The small molecule below binds the protein below.
Small molecule (SMILES): CC(C)C[C@H](N)C(=O)O

Sequence of chain 1.E:
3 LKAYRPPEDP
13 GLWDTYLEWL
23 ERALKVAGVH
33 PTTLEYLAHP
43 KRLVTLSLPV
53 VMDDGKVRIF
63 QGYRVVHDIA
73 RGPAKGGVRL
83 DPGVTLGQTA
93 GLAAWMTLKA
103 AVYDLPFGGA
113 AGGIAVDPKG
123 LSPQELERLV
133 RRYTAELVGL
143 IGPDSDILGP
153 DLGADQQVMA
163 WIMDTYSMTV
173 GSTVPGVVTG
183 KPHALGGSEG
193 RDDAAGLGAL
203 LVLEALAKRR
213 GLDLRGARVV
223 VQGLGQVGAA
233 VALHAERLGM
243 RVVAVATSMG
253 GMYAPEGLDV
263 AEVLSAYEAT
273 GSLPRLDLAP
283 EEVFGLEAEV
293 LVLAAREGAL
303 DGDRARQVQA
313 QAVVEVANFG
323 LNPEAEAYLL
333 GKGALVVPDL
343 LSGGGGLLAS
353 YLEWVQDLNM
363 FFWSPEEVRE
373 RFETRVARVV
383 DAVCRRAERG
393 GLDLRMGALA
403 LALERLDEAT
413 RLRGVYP

Binding-site contacts:
Ligand atom CB contacts residue ASP166 of chain 1.C at 3.6 Å.
Ligand atom C contacts residue ARG134 of chain 1.F at 3.4 Å.
Ligand atom O contacts residue TYR38 of chain 1.E at 3.3 Å.
Ligand atom CD1 contacts residue TYR38 of chain 1.E at 4.2 Å (hydrophobic).
Ligand atom N contacts residue ASP166 of chain 1.C at 2.9 Å (salt-bridge).
Ligand atom C contacts residue MET170 of chain 1.C at 3.9 Å (hydrophobic).
Ligand atom CA contacts residue TYR38 of chain 1.E at 4.4 Å (hydrophobic).
Ligand atom O contacts residue ARG134 of chain 1.F at 2.9 Å (salt-bridge).
Ligand atom N contacts residue TYR418 of chain 1.E at 2.7 Å (h-bond).
Ligand atom C contacts residue GLY416 of chain 1.E at 4.1 Å.
Ligand atom CB contacts residue ARG415 of chain 1.E at 4.4 Å.
Ligand atom N contacts residue GLY416 of chain 1.E at 2.8 Å (h-bond).
Ligand atom OXT contacts residue ARG134 of chain 1.F at 2.8 Å (salt-bridge).
Ligand atom N contacts residue VAL417 of chain 1.E at 4.0 Å.
Ligand atom CD2 contacts residue ARG415 of chain 1.E at 3.7 Å.
Ligand atom O contacts residue MET170 of chain 1.C at 3.8 Å.
Ligand atom CB contacts residue GLY416 of chain 1.E at 3.4 Å.
Ligand atom OXT contacts residue TYR38 of chain 1.E at 2.6 Å (h-bond).
Ligand atom CB contacts residue TYR38 of chain 1.E at 4.5 Å (hydrophobic).
Ligand atom CD2 contacts residue ILE71 of chain 1.E at 3.4 Å (hydrophobic).
Ligand atom CA contacts residue ASP166 of chain 1.C at 3.5 Å.
Ligand atom CA contacts residue MET170 of chain 1.C at 3.7 Å (hydrophobic).
Ligand atom CG contacts residue ALA72 of chain 1.E at 4.5 Å (hydrophobic).
Ligand atom OXT contacts residue VAL417 of chain 1.E at 3.7 Å.
Ligand atom CA contacts residue TYR418 of chain 1.E at 3.3 Å (hydrophobic).
Ligand atom CD1 contacts residue THR412 of chain 1.E at 4.3 Å.
Ligand atom CD1 contacts residue ALA72 of chain 1.E at 3.7 Å (hydrophobic).
Ligand atom N contacts residue MET170 of chain 1.C at 3.8 Å.
Ligand atom C contacts residue TYR38 of chain 1.E at 3.3 Å (hydrophobic).
Ligand atom CG contacts residue TYR38 of chain 1.E at 4.1 Å (hydrophobic).
Ligand atom OXT contacts residue TYR418 of chain 1.E at 3.0 Å (h-bond).
Ligand atom CA contacts residue GLY416 of chain 1.E at 3.6 Å.
Ligand atom C contacts residue TYR418 of chain 1.E at 3.2 Å (hydrophobic).
Ligand atom OXT contacts residue GLY416 of chain 1.E at 3.9 Å.
Ligand atom CD2 contacts residue ALA72 of chain 1.E at 3.8 Å (hydrophobic).
Ligand atom O contacts residue TYR418 of chain 1.E at 4.0 Å.

Sequence of chain 1.C:
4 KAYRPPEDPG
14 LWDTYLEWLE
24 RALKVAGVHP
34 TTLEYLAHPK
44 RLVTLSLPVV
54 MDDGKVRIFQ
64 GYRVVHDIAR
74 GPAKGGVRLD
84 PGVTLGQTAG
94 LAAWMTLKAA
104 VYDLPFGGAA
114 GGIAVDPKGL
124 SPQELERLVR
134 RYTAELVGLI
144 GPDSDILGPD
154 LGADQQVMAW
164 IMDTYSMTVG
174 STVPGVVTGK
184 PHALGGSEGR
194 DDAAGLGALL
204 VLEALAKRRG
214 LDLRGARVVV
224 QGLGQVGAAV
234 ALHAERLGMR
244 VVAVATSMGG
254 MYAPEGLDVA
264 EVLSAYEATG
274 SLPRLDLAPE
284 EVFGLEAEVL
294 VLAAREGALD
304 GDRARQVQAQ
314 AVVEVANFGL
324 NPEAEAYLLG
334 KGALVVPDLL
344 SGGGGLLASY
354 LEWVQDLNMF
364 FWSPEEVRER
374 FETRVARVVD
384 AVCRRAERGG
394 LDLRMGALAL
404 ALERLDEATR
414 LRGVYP

Sequence of chain 1.F:
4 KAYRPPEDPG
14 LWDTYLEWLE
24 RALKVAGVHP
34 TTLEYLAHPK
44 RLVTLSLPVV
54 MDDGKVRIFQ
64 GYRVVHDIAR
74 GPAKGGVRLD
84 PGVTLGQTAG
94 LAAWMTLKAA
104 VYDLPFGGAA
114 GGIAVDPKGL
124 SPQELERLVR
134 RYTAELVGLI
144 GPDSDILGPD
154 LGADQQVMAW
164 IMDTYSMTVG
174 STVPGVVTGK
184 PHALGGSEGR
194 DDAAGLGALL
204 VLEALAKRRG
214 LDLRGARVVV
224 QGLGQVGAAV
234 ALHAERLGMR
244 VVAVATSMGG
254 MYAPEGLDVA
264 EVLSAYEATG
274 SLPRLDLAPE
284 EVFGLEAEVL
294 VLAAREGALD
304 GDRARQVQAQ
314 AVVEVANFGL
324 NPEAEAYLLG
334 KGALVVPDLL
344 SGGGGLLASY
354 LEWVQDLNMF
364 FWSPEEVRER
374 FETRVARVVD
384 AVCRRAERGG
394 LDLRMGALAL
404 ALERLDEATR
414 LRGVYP